Binding-site contacts:
Ligand atom O4 contacts residue ARG283 of chain 4.A at 3.6 Å.
Ligand atom O2 contacts residue LEU296 of chain 4.A at 3.6 Å.
Ligand atom O5 contacts residue GLN375 of chain 4.A at 3.3 Å (h-bond).
Ligand atom O6 contacts residue ILE285 of chain 4.A at 2.7 Å (h-bond).
Ligand atom C8 contacts residue ASN119 of chain 2.A at 3.7 Å.
Ligand atom O3 contacts residue ASN249 of chain 4.A at 2.8 Å (h-bond).
Ligand atom O4 contacts residue ARG247 of chain 4.A at 3.1 Å (salt-bridge).
Ligand atom O6 contacts residue ASP250 of chain 4.A at 2.6 Å (salt-bridge).
Ligand atom O3 contacts residue GLY312 of chain 4.A at 3.0 Å (h-bond).
Ligand atom O6 contacts residue ILE310 of chain 4.A at 3.4 Å (h-bond).
Ligand atom C6 contacts residue LEU373 of chain 4.A at 3.3 Å (hydrophobic).
Ligand atom O3 contacts residue ARG283 of chain 4.A at 2.8 Å (salt-bridge).
Ligand atom C3 contacts residue GLY312 of chain 4.A at 3.2 Å.
Ligand atom O5 contacts residue GLY374 of chain 4.A at 3.3 Å.
Ligand atom O5 contacts residue ASP250 of chain 4.A at 3.7 Å.
Ligand atom O5 contacts residue ARG283 of chain 4.A at 3.3 Å (salt-bridge).
Ligand atom C6 contacts residue ILE285 of chain 4.A at 3.4 Å (hydrophobic).
Ligand atom O4 contacts residue THR287 of chain 4.A at 3.3 Å.
Ligand atom O5 contacts residue ASN120 of chain 2.A at 2.3 Å (h-bond).
Ligand atom C2 contacts residue ASN120 of chain 2.A at 2.5 Å.
Ligand atom O3 contacts residue GLN311 of chain 4.A at 3.3 Å.
Ligand atom C7 contacts residue ASN120 of chain 2.A at 3.6 Å.
Ligand atom O2 contacts residue ASN249 of chain 4.A at 3.2 Å (h-bond).
Ligand atom O3 contacts residue LEU296 of chain 4.A at 3.7 Å.
Ligand atom C5 contacts residue ASN120 of chain 2.A at 3.6 Å.
Ligand atom N2 contacts residue ASN120 of chain 2.A at 3.0 Å (h-bond).
Ligand atom C1 contacts residue ASN120 of chain 2.A at 1.4 Å.
Ligand atom O6 contacts residue GLN375 of chain 4.A at 3.3 Å.
Ligand atom O3 contacts residue GLU294 of chain 4.A at 2.6 Å (salt-bridge).
Ligand atom O2 contacts residue GLY312 of chain 4.A at 3.1 Å.
Ligand atom C3 contacts residue GLU294 of chain 4.A at 3.3 Å.
Ligand atom O3 contacts residue ASP250 of chain 4.A at 3.1 Å (salt-bridge).
Ligand atom C6 contacts residue PRO309 of chain 4.A at 3.5 Å (hydrophobic).
Ligand atom C6 contacts residue GLN311 of chain 4.A at 3.7 Å.
Ligand atom C5 contacts residue ILE310 of chain 4.A at 3.6 Å (hydrophobic).
Ligand atom O4 contacts residue GLU294 of chain 4.A at 2.6 Å (salt-bridge).
Ligand atom C4 contacts residue GLU294 of chain 4.A at 3.5 Å.
Ligand atom O5 contacts residue GLY312 of chain 4.A at 3.6 Å.
Ligand atom C5 contacts residue ARG283 of chain 4.A at 3.5 Å.
Ligand atom C6 contacts residue ILE310 of chain 4.A at 3.6 Å (hydrophobic).

The small molecule below binds the protein below.
Small molecule (SMILES): CC(=O)N[C@H]1[C@H](O[C@H]2[C@H](O)[C@@H](NC(C)=O)CO[C@@H]2CO)O[C@H](CO)[C@@H](O[C@@H]2O[C@H](CO[C@H]3O[C@H](CO[C@H]4O[C@H](CO)[C@@H](O)[C@H](O)[C@@H]4O)[C@@H](O)[C@H](O[C@H]4O[C@H](CO)[C@@H](O)[C@H](O)[C@@H]4O)[C@@H]3O)[C@@H](O)[C@H](O[C@H]3O[C@H](CO)[C@@H](O)[C@H](O)[C@@H]3O[C@H]3O[C@H](CO)[C@@H](O)[C@H](O)[C@@H]3O[C@H]3O[C@H](CO)[C@@H](O)[C@H](O)[C@@H]3O)[C@@H]2O)[C@@H]1O

Sequence of chain 2.A:
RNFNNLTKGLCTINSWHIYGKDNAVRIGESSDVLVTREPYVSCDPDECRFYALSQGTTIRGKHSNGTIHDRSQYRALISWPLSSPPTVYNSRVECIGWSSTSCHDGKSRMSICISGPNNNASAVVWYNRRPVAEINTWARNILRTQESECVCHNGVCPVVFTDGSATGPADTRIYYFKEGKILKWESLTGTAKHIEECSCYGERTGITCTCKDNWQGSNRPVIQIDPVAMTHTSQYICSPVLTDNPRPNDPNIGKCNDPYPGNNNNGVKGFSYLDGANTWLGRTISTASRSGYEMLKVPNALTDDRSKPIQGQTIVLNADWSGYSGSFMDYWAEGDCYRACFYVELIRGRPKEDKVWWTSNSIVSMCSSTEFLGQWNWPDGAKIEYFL

Sequence of chain 4.A:
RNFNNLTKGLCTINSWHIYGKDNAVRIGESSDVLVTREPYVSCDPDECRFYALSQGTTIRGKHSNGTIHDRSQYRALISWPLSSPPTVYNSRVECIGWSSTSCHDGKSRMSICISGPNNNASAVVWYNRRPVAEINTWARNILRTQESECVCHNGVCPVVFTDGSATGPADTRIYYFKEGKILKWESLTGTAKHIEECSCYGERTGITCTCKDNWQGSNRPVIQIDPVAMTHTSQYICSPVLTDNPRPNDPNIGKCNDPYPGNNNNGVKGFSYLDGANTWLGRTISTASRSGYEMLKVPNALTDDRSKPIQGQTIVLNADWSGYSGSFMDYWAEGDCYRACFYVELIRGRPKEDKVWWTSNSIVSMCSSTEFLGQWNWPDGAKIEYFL